Sequence of chain 1.A:
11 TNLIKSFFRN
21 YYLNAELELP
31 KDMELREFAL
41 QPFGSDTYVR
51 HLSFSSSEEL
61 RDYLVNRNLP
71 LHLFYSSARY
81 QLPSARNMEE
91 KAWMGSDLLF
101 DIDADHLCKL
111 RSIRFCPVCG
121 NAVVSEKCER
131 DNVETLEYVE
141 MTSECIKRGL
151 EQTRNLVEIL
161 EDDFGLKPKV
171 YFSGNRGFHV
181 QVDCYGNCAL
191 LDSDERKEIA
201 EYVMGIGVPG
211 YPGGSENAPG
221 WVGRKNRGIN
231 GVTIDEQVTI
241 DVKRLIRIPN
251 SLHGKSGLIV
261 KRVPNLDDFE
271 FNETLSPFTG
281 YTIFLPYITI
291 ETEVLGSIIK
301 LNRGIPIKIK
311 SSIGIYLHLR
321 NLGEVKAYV

Sequence of chain 1.E:
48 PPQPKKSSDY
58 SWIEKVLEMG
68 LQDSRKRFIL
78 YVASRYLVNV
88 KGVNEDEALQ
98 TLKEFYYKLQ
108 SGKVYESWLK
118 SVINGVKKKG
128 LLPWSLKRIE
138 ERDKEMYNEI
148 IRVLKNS

Binding-site contacts:
Ligand atom O2B contacts residue ARG74 of chain 1.E at 2.9 Å (salt-bridge).
Ligand atom O2G contacts residue MN1 of chain 1.N at 2.4 Å.
Ligand atom O3B contacts residue MN1 of chain 1.N at 3.4 Å.
Ligand atom O2A contacts residue MN1 of chain 1.N at 2.4 Å.
Ligand atom O2' contacts residue GLU90 of chain 1.A at 3.1 Å.
Ligand atom O2B contacts residue ASP70 of chain 1.E at 2.0 Å (salt-bridge).
Ligand atom C4' contacts residue ARG74 of chain 1.E at 3.1 Å.
Ligand atom N6 contacts residue GLU89 of chain 1.A at 3.0 Å (salt-bridge).
Ligand atom N3 contacts residue ARG74 of chain 1.E at 3.2 Å.
Ligand atom O1G contacts residue ARG72 of chain 1.E at 3.7 Å.
Ligand atom C8 contacts residue GLU90 of chain 1.A at 3.6 Å.
Ligand atom O3G contacts residue ASP70 of chain 1.E at 2.9 Å (salt-bridge).
Ligand atom PB contacts residue ASP70 of chain 1.E at 2.9 Å.
Ligand atom C6 contacts residue GLU89 of chain 1.A at 3.2 Å.
Ligand atom N1 contacts residue LEU77 of chain 1.E at 3.3 Å.
Ligand atom PA contacts residue MN1 of chain 1.N at 3.7 Å.
Ligand atom C2' contacts residue GLU90 of chain 1.A at 3.4 Å.
Ligand atom O3G contacts residue GLN69 of chain 1.E at 3.2 Å (h-bond).
Ligand atom O2B contacts residue MN1 of chain 1.N at 2.1 Å.
Ligand atom O3B contacts residue ASP70 of chain 1.E at 2.8 Å (salt-bridge).
Ligand atom O3B contacts residue LYS73 of chain 1.E at 3.3 Å (salt-bridge).
Ligand atom C5' contacts residue ARG74 of chain 1.E at 3.6 Å.
Ligand atom O2B contacts residue SER71 of chain 1.E at 3.4 Å.
Ligand atom O1G contacts residue TYR103 of chain 1.E at 2.8 Å (h-bond).
Ligand atom O2G contacts residue ASP70 of chain 1.E at 3.2 Å (salt-bridge).
Ligand atom O1B contacts residue LYS73 of chain 1.E at 3.4 Å (salt-bridge).
Ligand atom O1B contacts residue ARG74 of chain 1.E at 2.9 Å (salt-bridge).
Ligand atom PB contacts residue ARG74 of chain 1.E at 3.5 Å.
Ligand atom O1B contacts residue SER71 of chain 1.E at 3.4 Å.
Ligand atom O1G contacts residue LYS73 of chain 1.E at 3.6 Å.
Ligand atom N6 contacts residue TRP115 of chain 1.E at 3.5 Å.
Ligand atom N1 contacts residue GLU89 of chain 1.A at 3.5 Å (salt-bridge).
Ligand atom C4 contacts residue ARG74 of chain 1.E at 3.7 Å.
Ligand atom C1' contacts residue ARG74 of chain 1.E at 3.6 Å.
Ligand atom PB contacts residue MN1 of chain 1.N at 3.1 Å.
Ligand atom PG contacts residue ASP70 of chain 1.E at 3.1 Å.
Ligand atom O3B contacts residue ARG72 of chain 1.E at 3.2 Å (salt-bridge).
Ligand atom O4' contacts residue ARG74 of chain 1.E at 2.7 Å (salt-bridge).
Ligand atom O3G contacts residue ARG72 of chain 1.E at 2.7 Å (salt-bridge).
Ligand atom PG contacts residue MN1 of chain 1.N at 3.3 Å.

A small-molecule ligand and the protein it binds are described below.
Small molecule (SMILES): Nc1ncnc2c1ncn2[C@@H]1O[C@H](CO[P](=O)(O)C[P](=O)(O)OP(=O)(O)O)[C@@H](O)[C@H]1O